Binding-site contacts:
Ligand atom O3 contacts residue VAL119 of chain 1.A at 4.0 Å.
Ligand atom C5 contacts residue ZN1 of chain 1.F at 3.8 Å.
Ligand atom C6 contacts residue THR199 of chain 1.A at 4.0 Å.
Ligand atom N1 contacts residue THR198 of chain 1.A at 2.6 Å (h-bond).
Ligand atom O3 contacts residue ZN1 of chain 1.F at 3.1 Å.
Ligand atom N1 contacts residue ZN1 of chain 1.F at 2.1 Å.
Ligand atom C6 contacts residue ZN1 of chain 1.F at 3.7 Å.
Ligand atom C13 contacts residue VAL119 of chain 1.A at 3.9 Å (hydrophobic).
Ligand atom C21 contacts residue ASN64 of chain 1.A at 2.8 Å.
Ligand atom O3 contacts residue HIS117 of chain 1.A at 3.6 Å (h-bond).
Ligand atom O4 contacts residue LEU197 of chain 1.A at 3.3 Å.
Ligand atom S2 contacts residue THR198 of chain 1.A at 3.7 Å.
Ligand atom C20 contacts residue ASN64 of chain 1.A at 2.9 Å.
Ligand atom N1 contacts residue HIS94 of chain 1.A at 3.5 Å (h-bond).
Ligand atom C12 contacts residue VAL119 of chain 1.A at 4.0 Å (hydrophobic).
Ligand atom C21 contacts residue SER67 of chain 1.A at 3.6 Å.
Ligand atom N1 contacts residue HIS92 of chain 1.A at 3.4 Å (h-bond).
Ligand atom C6 contacts residue HIS92 of chain 1.A at 3.1 Å.
Ligand atom S2 contacts residue ZN1 of chain 1.F at 3.1 Å.
Ligand atom C7 contacts residue THR199 of chain 1.A at 4.0 Å.
Ligand atom C7 contacts residue HIS92 of chain 1.A at 3.5 Å.
Ligand atom C12 contacts residue LEU197 of chain 1.A at 3.9 Å (hydrophobic).
Ligand atom O4 contacts residue TRP208 of chain 1.A at 3.8 Å.
Ligand atom C10 contacts residue VAL119 of chain 1.A at 3.9 Å (hydrophobic).
Ligand atom C16 contacts residue GLN90 of chain 1.A at 3.8 Å.
Ligand atom C10 contacts residue HIS92 of chain 1.A at 3.9 Å.
Ligand atom C18 contacts residue THR199 of chain 1.A at 3.5 Å.
Ligand atom C22 contacts residue HIS92 of chain 1.A at 3.7 Å.
Ligand atom C20 contacts residue SER67 of chain 1.A at 3.3 Å.
Ligand atom O3 contacts residue HIS92 of chain 1.A at 3.5 Å.
Ligand atom C5 contacts residue HIS92 of chain 1.A at 3.4 Å.
Ligand atom S2 contacts residue HIS92 of chain 1.A at 3.8 Å.
Ligand atom N1 contacts residue HIS117 of chain 1.A at 3.5 Å (h-bond).
Ligand atom C22 contacts residue GLN90 of chain 1.A at 3.9 Å.
Ligand atom C19 contacts residue HIS66 of chain 1.A at 3.7 Å.
Ligand atom O4 contacts residue THR198 of chain 1.A at 3.0 Å (h-bond).
Ligand atom O3 contacts residue TRP208 of chain 1.A at 3.5 Å.
Ligand atom N1 contacts residue GLU104 of chain 1.A at 3.8 Å.
Ligand atom C20 contacts residue HIS66 of chain 1.A at 4.0 Å.
Ligand atom C22 contacts residue ASN64 of chain 1.A at 3.9 Å.

This small molecule binds to this protein.
Small molecule (SMILES): NS(=O)(=O)c1cc(-c2ccccc2)cc(-c2ccccc2)c1

Sequence of chain 1.A:
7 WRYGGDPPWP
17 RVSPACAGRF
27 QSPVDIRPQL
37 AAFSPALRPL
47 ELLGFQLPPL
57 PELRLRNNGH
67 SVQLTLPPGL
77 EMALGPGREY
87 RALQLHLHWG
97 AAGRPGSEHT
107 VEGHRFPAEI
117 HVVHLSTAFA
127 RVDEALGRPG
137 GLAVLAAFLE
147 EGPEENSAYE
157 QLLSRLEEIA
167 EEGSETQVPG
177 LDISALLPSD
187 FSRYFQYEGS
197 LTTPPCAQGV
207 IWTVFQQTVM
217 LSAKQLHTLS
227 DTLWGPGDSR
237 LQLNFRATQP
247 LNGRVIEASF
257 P